Sequence of chain 2.A:
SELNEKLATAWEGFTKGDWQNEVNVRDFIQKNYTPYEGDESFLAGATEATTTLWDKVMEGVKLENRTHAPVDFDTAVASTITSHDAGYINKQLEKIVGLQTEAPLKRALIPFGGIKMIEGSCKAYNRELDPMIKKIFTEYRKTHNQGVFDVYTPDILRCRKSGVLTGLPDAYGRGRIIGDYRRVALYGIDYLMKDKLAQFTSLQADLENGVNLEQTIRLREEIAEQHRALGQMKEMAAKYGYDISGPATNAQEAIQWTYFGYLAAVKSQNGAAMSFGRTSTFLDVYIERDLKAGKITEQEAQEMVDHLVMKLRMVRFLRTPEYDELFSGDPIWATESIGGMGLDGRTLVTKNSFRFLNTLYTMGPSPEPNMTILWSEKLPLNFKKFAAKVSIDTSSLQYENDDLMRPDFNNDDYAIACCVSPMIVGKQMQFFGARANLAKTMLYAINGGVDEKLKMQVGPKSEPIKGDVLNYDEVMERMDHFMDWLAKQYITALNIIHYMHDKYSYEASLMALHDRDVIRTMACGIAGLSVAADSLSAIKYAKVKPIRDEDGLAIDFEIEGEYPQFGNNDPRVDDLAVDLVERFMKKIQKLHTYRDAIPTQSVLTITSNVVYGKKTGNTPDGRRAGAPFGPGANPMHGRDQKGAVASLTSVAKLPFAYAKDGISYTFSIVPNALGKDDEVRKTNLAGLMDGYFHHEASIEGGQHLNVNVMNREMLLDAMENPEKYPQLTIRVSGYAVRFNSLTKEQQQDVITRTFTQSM

The protein below binds the small molecule below.
Small molecule (SMILES): OC[C@H](O)[C@@H](O)CO

Binding-site contacts:
Ligand atom C1 contacts residue ASP330 of chain 2.A at 4.2 Å.
Ligand atom O4 contacts residue ASP324 of chain 2.A at 4.4 Å.
Ligand atom O3 contacts residue SER741 of chain 2.A at 4.3 Å.
Ligand atom O1 contacts residue HIS68 of chain 2.A at 4.5 Å.
Ligand atom C2 contacts residue HIS68 of chain 2.A at 3.8 Å.
Ligand atom C1 contacts residue HIS68 of chain 2.A at 4.0 Å.
Ligand atom C1 contacts residue PRO70 of chain 2.A at 4.1 Å (hydrophobic).
Ligand atom O3 contacts residue HIS68 of chain 2.A at 2.5 Å (h-bond).
Ligand atom O4 contacts residue SER741 of chain 2.A at 3.0 Å (h-bond).
Ligand atom C4 contacts residue ASP330 of chain 2.A at 3.4 Å.
Ligand atom C3 contacts residue ASP324 of chain 2.A at 3.6 Å.
Ligand atom C2 contacts residue ASP324 of chain 2.A at 3.9 Å.
Ligand atom O2 contacts residue ASP324 of chain 2.A at 4.2 Å.
Ligand atom O2 contacts residue ALA69 of chain 2.A at 4.3 Å.
Ligand atom O4 contacts residue ASP330 of chain 2.A at 3.6 Å.
Ligand atom O1 contacts residue TYR125 of chain 2.A at 3.3 Å (h-bond).
Ligand atom O4 contacts residue HIS68 of chain 2.A at 3.7 Å.
Ligand atom O1 contacts residue ALA69 of chain 2.A at 3.9 Å.
Ligand atom O2 contacts residue TYR125 of chain 2.A at 3.3 Å (h-bond).
Ligand atom O3 contacts residue ASP324 of chain 2.A at 2.4 Å (salt-bridge).
Ligand atom O4 contacts residue GLY329 of chain 2.A at 4.0 Å.
Ligand atom O1 contacts residue ARG107 of chain 2.A at 4.0 Å.
Ligand atom O2 contacts residue HIS68 of chain 2.A at 3.0 Å (h-bond).
Ligand atom C4 contacts residue SER741 of chain 2.A at 4.3 Å.
Ligand atom C4 contacts residue ASP324 of chain 2.A at 4.1 Å.
Ligand atom C1 contacts residue ARG107 of chain 2.A at 4.1 Å.
Ligand atom O1 contacts residue PRO70 of chain 2.A at 3.2 Å.
Ligand atom C1 contacts residue TYR125 of chain 2.A at 4.3 Å (hydrophobic).
Ligand atom C4 contacts residue HIS68 of chain 2.A at 4.3 Å.
Ligand atom C2 contacts residue TYR125 of chain 2.A at 4.2 Å (hydrophobic).
Ligand atom C1 contacts residue ALA69 of chain 2.A at 3.8 Å (hydrophobic).
Ligand atom C3 contacts residue HIS68 of chain 2.A at 3.5 Å.